This protein binds this small molecule.
Small molecule (SMILES): NCCCCOc1ccc(S(N)(=O)=O)cc1

Binding-site contacts:
Ligand atom CAG contacts residue HIS4 of chain 1.A at 3.4 Å.
Ligand atom OAD contacts residue GLY12 of chain 1.A at 4.5 Å.
Ligand atom NAB contacts residue HIS10 of chain 1.A at 4.3 Å.
Ligand atom OAC contacts residue PHE20 of chain 1.A at 4.0 Å.
Ligand atom OAD contacts residue HIS15 of chain 1.A at 3.6 Å.
Ligand atom OAD contacts residue ASN11 of chain 1.A at 3.6 Å (h-bond).
Ligand atom NAA contacts residue LYS18 of chain 1.A at 4.0 Å.
Ligand atom CAF contacts residue HIS10 of chain 1.A at 4.0 Å.
Ligand atom SAP contacts residue ASP19 of chain 1.A at 3.6 Å.
Ligand atom OAM contacts residue HIS10 of chain 1.A at 3.9 Å.
Ligand atom CAJ contacts residue HIS10 of chain 1.A at 3.5 Å.
Ligand atom CAL contacts residue ASN11 of chain 1.A at 4.4 Å.
Ligand atom CAE contacts residue HIS4 of chain 1.A at 3.5 Å.
Ligand atom CAN contacts residue HIS10 of chain 1.A at 3.8 Å.
Ligand atom CAK contacts residue HIS10 of chain 1.A at 4.4 Å.
Ligand atom CAN contacts residue ASN11 of chain 1.A at 4.3 Å.
Ligand atom CAH contacts residue HIS15 of chain 1.A at 4.4 Å.
Ligand atom SAP contacts residue TRP5 of chain 1.A at 4.2 Å.
Ligand atom OAD contacts residue TRP16 of chain 1.A at 3.2 Å.
Ligand atom OAC contacts residue ASP19 of chain 1.A at 3.5 Å (salt-bridge).
Ligand atom NAA contacts residue HIS15 of chain 1.A at 2.9 Å (h-bond).
Ligand atom CAH contacts residue ASP19 of chain 1.A at 4.1 Å.
Ligand atom OAC contacts residue TRP5 of chain 1.A at 3.5 Å.
Ligand atom NAA contacts residue ASP19 of chain 1.A at 2.8 Å (salt-bridge).
Ligand atom CAO contacts residue ASN11 of chain 1.A at 4.5 Å.
Ligand atom SAP contacts residue TRP16 of chain 1.A at 4.3 Å.
Ligand atom CAE contacts residue HIS10 of chain 1.A at 4.1 Å.
Ligand atom CAG contacts residue TRP5 of chain 1.A at 3.8 Å (hydrophobic).
Ligand atom CAE contacts residue ASN11 of chain 1.A at 3.5 Å.
Ligand atom OAC contacts residue HIS4 of chain 1.A at 4.5 Å.
Ligand atom OAD contacts residue TRP5 of chain 1.A at 3.7 Å.
Ligand atom CAL contacts residue HIS10 of chain 1.A at 3.7 Å.
Ligand atom SAP contacts residue HIS15 of chain 1.A at 3.9 Å.
Ligand atom CAG contacts residue ASN11 of chain 1.A at 3.6 Å.
Ligand atom NAA contacts residue TRP16 of chain 1.A at 3.9 Å.
Ligand atom CAO contacts residue ASP19 of chain 1.A at 4.1 Å.

Sequence of chain 1.A:
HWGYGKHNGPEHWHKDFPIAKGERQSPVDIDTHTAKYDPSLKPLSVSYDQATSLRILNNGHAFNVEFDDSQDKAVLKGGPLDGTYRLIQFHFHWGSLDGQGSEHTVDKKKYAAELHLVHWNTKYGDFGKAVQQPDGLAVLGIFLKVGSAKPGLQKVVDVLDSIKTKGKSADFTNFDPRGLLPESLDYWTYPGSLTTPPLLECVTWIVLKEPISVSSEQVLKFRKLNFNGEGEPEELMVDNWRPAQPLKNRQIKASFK